A small-molecule ligand and the protein it binds are described below.
Small molecule (SMILES): CC(=O)N[C@H]1[C@H](O[C@H]2[C@H](O)[C@@H](NC(C)=O)CO[C@@H]2CO)O[C@H](CO)[C@@H](O)[C@@H]1O

Binding-site contacts:
Ligand atom O6 contacts residue GLN915 of chain 1.B at 4.3 Å.
Ligand atom C5 contacts residue ASN706 of chain 1.B at 3.7 Å.
Ligand atom C2 contacts residue ASN706 of chain 1.B at 2.5 Å.
Ligand atom O7 contacts residue ASN706 of chain 1.B at 4.4 Å.
Ligand atom C3 contacts residue LEU911 of chain 1.B at 4.4 Å (hydrophobic).
Ligand atom C5 contacts residue LEU911 of chain 1.B at 4.3 Å (hydrophobic).
Ligand atom O4 contacts residue LEU911 of chain 1.B at 4.1 Å.
Ligand atom C4 contacts residue LEU911 of chain 1.B at 4.5 Å (hydrophobic).
Ligand atom C4 contacts residue ASN706 of chain 1.B at 4.2 Å.
Ligand atom N2 contacts residue ASN706 of chain 1.B at 2.9 Å (h-bond).
Ligand atom C7 contacts residue ASN706 of chain 1.B at 3.9 Å.
Ligand atom O5 contacts residue ASN706 of chain 1.B at 2.4 Å (h-bond).
Ligand atom C1 contacts residue ASN706 of chain 1.B at 1.4 Å.
Ligand atom C3 contacts residue ASN706 of chain 1.B at 3.8 Å.

Sequence of chain 1.B:
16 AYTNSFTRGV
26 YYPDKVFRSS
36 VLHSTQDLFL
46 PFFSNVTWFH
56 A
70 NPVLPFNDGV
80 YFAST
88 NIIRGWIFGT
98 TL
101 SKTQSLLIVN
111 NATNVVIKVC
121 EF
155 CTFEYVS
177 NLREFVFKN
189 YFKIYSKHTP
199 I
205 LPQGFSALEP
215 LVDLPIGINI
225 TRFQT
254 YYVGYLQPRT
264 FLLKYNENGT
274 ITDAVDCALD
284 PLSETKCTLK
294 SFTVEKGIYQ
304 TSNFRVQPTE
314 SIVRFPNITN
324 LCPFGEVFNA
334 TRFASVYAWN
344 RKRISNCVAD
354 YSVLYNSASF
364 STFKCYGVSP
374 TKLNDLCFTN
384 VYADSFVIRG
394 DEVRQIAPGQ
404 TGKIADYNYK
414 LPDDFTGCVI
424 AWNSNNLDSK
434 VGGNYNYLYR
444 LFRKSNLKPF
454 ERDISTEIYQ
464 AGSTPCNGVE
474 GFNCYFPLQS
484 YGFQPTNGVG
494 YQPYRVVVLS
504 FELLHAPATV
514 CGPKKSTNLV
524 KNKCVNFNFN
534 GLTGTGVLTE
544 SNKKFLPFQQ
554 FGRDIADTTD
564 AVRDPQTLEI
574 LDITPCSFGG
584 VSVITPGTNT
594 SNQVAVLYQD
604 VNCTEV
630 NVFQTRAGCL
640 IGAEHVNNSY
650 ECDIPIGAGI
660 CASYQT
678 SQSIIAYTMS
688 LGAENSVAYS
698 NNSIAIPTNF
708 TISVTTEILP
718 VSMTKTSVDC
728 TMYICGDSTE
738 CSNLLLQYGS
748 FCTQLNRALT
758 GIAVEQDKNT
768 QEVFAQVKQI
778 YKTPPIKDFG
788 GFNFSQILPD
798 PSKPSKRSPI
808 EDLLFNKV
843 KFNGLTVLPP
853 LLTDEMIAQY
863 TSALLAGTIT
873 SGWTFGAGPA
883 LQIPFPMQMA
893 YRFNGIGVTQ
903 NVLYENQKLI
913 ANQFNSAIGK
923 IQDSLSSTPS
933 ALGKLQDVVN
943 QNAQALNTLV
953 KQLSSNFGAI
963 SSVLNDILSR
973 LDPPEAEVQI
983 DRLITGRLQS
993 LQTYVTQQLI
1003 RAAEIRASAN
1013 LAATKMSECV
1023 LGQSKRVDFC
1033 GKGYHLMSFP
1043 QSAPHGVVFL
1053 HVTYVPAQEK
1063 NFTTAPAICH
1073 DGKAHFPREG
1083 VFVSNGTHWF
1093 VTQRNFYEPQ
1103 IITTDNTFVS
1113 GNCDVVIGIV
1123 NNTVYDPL